Binding-site contacts:
Ligand atom CBC contacts residue ASP157 of chain 1.B at 3.0 Å.
Ligand atom CBA contacts residue LYS48 of chain 1.B at 3.4 Å.
Ligand atom FBN contacts residue LEU75 of chain 1.B at 3.5 Å.
Ligand atom CAA contacts residue GLY97 of chain 1.B at 3.5 Å.
Ligand atom NAK contacts residue ALA46 of chain 1.B at 3.4 Å.
Ligand atom CAZ contacts residue ILE91 of chain 1.B at 3.5 Å (hydrophobic).
Ligand atom FBM contacts residue LEU70 of chain 1.B at 3.5 Å.
Ligand atom NBB contacts residue MET67 of chain 1.B at 3.3 Å (h-bond).
Ligand atom CBF contacts residue GLU63 of chain 1.B at 3.4 Å.
Ligand atom NAM contacts residue MET94 of chain 1.B at 2.9 Å (h-bond).
Ligand atom NAR contacts residue PHE158 of chain 1.B at 3.6 Å.
Ligand atom FBM contacts residue TYR135 of chain 1.B at 3.3 Å.
Ligand atom NBB contacts residue ASP157 of chain 1.B at 3.4 Å (salt-bridge).
Ligand atom CAY contacts residue LYS48 of chain 1.B at 3.4 Å.
Ligand atom NAG contacts residue MET94 of chain 1.B at 2.7 Å (h-bond).
Ligand atom CAU contacts residue ILE91 of chain 1.B at 3.6 Å (hydrophobic).
Ligand atom CBA contacts residue ILE91 of chain 1.B at 3.2 Å (hydrophobic).
Ligand atom CAL contacts residue GLU92 of chain 1.B at 3.2 Å.
Ligand atom CAL contacts residue MET94 of chain 1.B at 3.6 Å (hydrophobic).
Ligand atom CBE contacts residue ASP157 of chain 1.B at 3.4 Å.
Ligand atom CAX contacts residue GLU63 of chain 1.B at 3.6 Å.
Ligand atom CAF contacts residue GLY97 of chain 1.B at 3.5 Å.
Ligand atom CAL contacts residue ALA46 of chain 1.B at 3.3 Å (hydrophobic).
Ligand atom CAJ contacts residue LEU146 of chain 1.B at 3.5 Å (hydrophobic).
Ligand atom NAT contacts residue ILE91 of chain 1.B at 3.3 Å.
Ligand atom OBD contacts residue ALA156 of chain 1.B at 3.2 Å.
Ligand atom FBL contacts residue HIS137 of chain 1.B at 3.2 Å.
Ligand atom CBJ contacts residue ASP157 of chain 1.B at 3.3 Å.
Ligand atom NAK contacts residue LEU146 of chain 1.B at 3.3 Å.
Ligand atom CBR contacts residue ASP101 of chain 1.B at 3.5 Å.
Ligand atom NBB contacts residue GLU63 of chain 1.B at 3.2 Å (salt-bridge).
Ligand atom CAQ contacts residue PHE158 of chain 1.B at 3.5 Å (hydrophobic).
Ligand atom CAE contacts residue MET94 of chain 1.B at 3.3 Å (hydrophobic).
Ligand atom OBD contacts residue ASP157 of chain 1.B at 2.5 Å (salt-bridge).
Ligand atom CAD contacts residue MET94 of chain 1.B at 3.3 Å (hydrophobic).
Ligand atom FBL contacts residue VAL155 of chain 1.B at 3.5 Å.
Ligand atom CAP contacts residue VAL34 of chain 1.B at 3.6 Å (hydrophobic).
Ligand atom NAR contacts residue LYS48 of chain 1.B at 3.6 Å (salt-bridge).
Ligand atom CAL contacts residue LEU146 of chain 1.B at 3.5 Å (hydrophobic).
Ligand atom NAK contacts residue ILE91 of chain 1.B at 3.3 Å.

Sequence of chain 1.B:
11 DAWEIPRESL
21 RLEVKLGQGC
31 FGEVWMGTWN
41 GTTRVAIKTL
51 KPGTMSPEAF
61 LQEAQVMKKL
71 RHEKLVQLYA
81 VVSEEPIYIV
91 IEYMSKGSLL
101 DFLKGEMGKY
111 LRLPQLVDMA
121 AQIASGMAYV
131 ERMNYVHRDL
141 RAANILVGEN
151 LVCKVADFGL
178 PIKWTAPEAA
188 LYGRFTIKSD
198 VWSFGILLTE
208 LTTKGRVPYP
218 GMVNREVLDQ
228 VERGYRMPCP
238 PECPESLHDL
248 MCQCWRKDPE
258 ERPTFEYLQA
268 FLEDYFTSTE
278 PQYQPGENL

The protein below binds the small molecule below.
Small molecule (SMILES): COc1cc(Nc2ncnc(-c3cccnc3Nc3cc(NC(=O)c4cccc(C(F)(F)F)c4)ccc3C)n2)cc(OC)c1OC